Binding-site contacts:
Ligand atom C3 contacts residue ASN12 of chain 1.B at 3.8 Å.
Ligand atom O5 contacts residue ASN12 of chain 1.B at 2.5 Å (h-bond).
Ligand atom C2 contacts residue ASN12 of chain 1.B at 2.4 Å.
Ligand atom N2 contacts residue ASN12 of chain 1.B at 2.8 Å (h-bond).
Ligand atom O7 contacts residue GLY55 of chain 1.B at 3.4 Å.
Ligand atom O7 contacts residue ASN12 of chain 1.B at 4.2 Å.
Ligand atom O7 contacts residue SER54 of chain 1.B at 4.4 Å.
Ligand atom C7 contacts residue ASN12 of chain 1.B at 3.4 Å.
Ligand atom C4 contacts residue ASN12 of chain 1.B at 4.3 Å.
Ligand atom C7 contacts residue THR56 of chain 1.B at 4.3 Å.
Ligand atom C8 contacts residue ASN12 of chain 1.B at 3.6 Å.
Ligand atom C5 contacts residue ASN12 of chain 1.B at 3.7 Å.
Ligand atom C7 contacts residue GLY55 of chain 1.B at 3.8 Å.
Ligand atom N2 contacts residue GLY55 of chain 1.B at 4.1 Å.
Ligand atom O6 contacts residue ASN12 of chain 1.B at 3.8 Å.
Ligand atom C1 contacts residue VAL11 of chain 1.B at 4.0 Å (hydrophobic).
Ligand atom O7 contacts residue THR56 of chain 1.B at 3.3 Å (h-bond).
Ligand atom C1 contacts residue ASN12 of chain 1.B at 1.4 Å.

Sequence of chain 1.B:
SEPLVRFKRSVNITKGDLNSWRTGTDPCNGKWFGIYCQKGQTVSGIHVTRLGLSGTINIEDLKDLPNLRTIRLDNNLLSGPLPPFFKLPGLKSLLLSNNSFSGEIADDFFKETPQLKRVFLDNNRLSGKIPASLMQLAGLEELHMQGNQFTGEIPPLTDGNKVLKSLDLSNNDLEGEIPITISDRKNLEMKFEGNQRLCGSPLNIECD

The protein below binds the small molecule below.
Small molecule (SMILES): CC(=O)N[C@@H]1[C@@H](O)[C@H](O)[C@@H](CO)O[C@H]1O